Binding-site contacts:
Ligand atom O2 contacts residue MET288 of chain 1.A at 3.5 Å.
Ligand atom C5 contacts residue HIS61 of chain 1.A at 4.0 Å.
Ligand atom O4 contacts residue PHE66 of chain 1.A at 3.9 Å.
Ligand atom N1 contacts residue TYR155 of chain 1.A at 2.8 Å (h-bond).
Ligand atom C4 contacts residue PHE66 of chain 1.A at 3.8 Å (hydrophobic).
Ligand atom C5 contacts residue ZN1 of chain 1.D at 3.5 Å.
Ligand atom C2 contacts residue ASN337 of chain 1.A at 3.9 Å.
Ligand atom O4 contacts residue LEU64 of chain 1.A at 3.5 Å.
Ligand atom O2 contacts residue GLY338 of chain 1.A at 3.9 Å.
Ligand atom C4 contacts residue HIS61 of chain 1.A at 4.0 Å.
Ligand atom C5 contacts residue KCX150 of chain 1.A at 3.8 Å.
Ligand atom C2 contacts residue SER289 of chain 1.A at 3.6 Å.
Ligand atom O2 contacts residue ASN337 of chain 1.A at 3.7 Å.
Ligand atom C4 contacts residue ASP316 of chain 1.A at 4.0 Å.
Ligand atom N3 contacts residue ASP316 of chain 1.A at 3.6 Å (salt-bridge).
Ligand atom N1 contacts residue SER289 of chain 1.A at 3.1 Å (h-bond).
Ligand atom C6 contacts residue ZN1 of chain 1.E at 3.1 Å.
Ligand atom C6 contacts residue ZN1 of chain 1.D at 3.7 Å.
Ligand atom C4 contacts residue ASN337 of chain 1.A at 4.0 Å.
Ligand atom O4 contacts residue CYS318 of chain 1.A at 2.9 Å (h-bond).
Ligand atom O2 contacts residue SER289 of chain 1.A at 3.0 Å (h-bond).
Ligand atom C6 contacts residue HIS183 of chain 1.A at 3.9 Å.
Ligand atom F5 contacts residue ZN1 of chain 1.D at 3.6 Å.
Ligand atom C4 contacts residue CYS318 of chain 1.A at 3.8 Å (hydrophobic).
Ligand atom N1 contacts residue HIS183 of chain 1.A at 4.0 Å.
Ligand atom C6 contacts residue TYR155 of chain 1.A at 2.9 Å (hydrophobic).
Ligand atom F5 contacts residue PHE152 of chain 1.A at 3.5 Å.
Ligand atom N3 contacts residue CYS318 of chain 1.A at 4.0 Å.
Ligand atom O2 contacts residue ASP316 of chain 1.A at 3.3 Å (salt-bridge).
Ligand atom N1 contacts residue ASP316 of chain 1.A at 3.8 Å.
Ligand atom N1 contacts residue ZN1 of chain 1.E at 3.5 Å.
Ligand atom C2 contacts residue ASP316 of chain 1.A at 3.3 Å.
Ligand atom C6 contacts residue KCX150 of chain 1.A at 4.0 Å.
Ligand atom C5 contacts residue TYR155 of chain 1.A at 3.9 Å (hydrophobic).
Ligand atom C2 contacts residue TYR155 of chain 1.A at 3.6 Å (hydrophobic).
Ligand atom F5 contacts residue KCX150 of chain 1.A at 3.4 Å.
Ligand atom N3 contacts residue ASN337 of chain 1.A at 3.2 Å (h-bond).
Ligand atom F5 contacts residue HIS61 of chain 1.A at 3.6 Å.
Ligand atom C4 contacts residue ZN1 of chain 1.D at 3.9 Å.
Ligand atom O4 contacts residue HIS61 of chain 1.A at 3.5 Å.

This small molecule binds to this protein.
Small molecule (SMILES): O=c1[nH]cc(F)c(=O)[nH]1

Sequence of chain 1.A:
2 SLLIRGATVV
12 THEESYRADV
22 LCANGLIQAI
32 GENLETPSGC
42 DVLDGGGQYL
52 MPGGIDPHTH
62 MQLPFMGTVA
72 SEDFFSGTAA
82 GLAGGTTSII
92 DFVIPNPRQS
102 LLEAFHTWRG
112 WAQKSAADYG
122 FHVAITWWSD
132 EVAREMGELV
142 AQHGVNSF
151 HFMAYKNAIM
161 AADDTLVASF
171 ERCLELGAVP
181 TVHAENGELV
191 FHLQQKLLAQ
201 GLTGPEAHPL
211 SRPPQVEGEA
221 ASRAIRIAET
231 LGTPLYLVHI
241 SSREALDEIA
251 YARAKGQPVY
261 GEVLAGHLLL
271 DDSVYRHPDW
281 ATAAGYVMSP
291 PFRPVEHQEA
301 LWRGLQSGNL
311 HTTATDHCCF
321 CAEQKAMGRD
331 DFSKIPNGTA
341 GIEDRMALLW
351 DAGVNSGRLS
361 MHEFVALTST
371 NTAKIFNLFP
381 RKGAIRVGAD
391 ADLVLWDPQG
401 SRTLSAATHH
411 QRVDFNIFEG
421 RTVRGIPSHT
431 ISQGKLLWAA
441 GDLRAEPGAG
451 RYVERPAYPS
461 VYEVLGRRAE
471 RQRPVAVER